Binding-site contacts:
Ligand atom N6 contacts residue ASP99 of chain 1.B at 2.7 Å (salt-bridge).
Ligand atom N3 contacts residue LEU154 of chain 1.B at 3.5 Å.
Ligand atom C12 contacts residue TYR100 of chain 1.B at 3.4 Å (hydrophobic).
Ligand atom C12 contacts residue VAL101 of chain 1.B at 3.0 Å (hydrophobic).
Ligand atom C12 contacts residue LEU154 of chain 1.B at 3.7 Å (hydrophobic).
Ligand atom C17 contacts residue VAL36 of chain 1.B at 3.7 Å (hydrophobic).
Ligand atom N6 contacts residue LEU98 of chain 1.B at 3.7 Å.
Ligand atom C11 contacts residue VAL101 of chain 1.B at 3.9 Å (hydrophobic).
Ligand atom O4 contacts residue VAL36 of chain 1.B at 3.9 Å.
Ligand atom C6 contacts residue ILE28 of chain 1.B at 4.0 Å (hydrophobic).
Ligand atom C10 contacts residue THR104 of chain 1.B at 3.9 Å.
Ligand atom C18 contacts residue VAL36 of chain 1.B at 3.8 Å (hydrophobic).
Ligand atom C14 contacts residue LEU154 of chain 1.B at 4.0 Å (hydrophobic).
Ligand atom C18 contacts residue PHE33 of chain 1.B at 3.9 Å (hydrophobic).
Ligand atom C10 contacts residue PRO102 of chain 1.B at 3.6 Å (hydrophobic).
Ligand atom O1 contacts residue ARG107 of chain 1.B at 3.9 Å.
Ligand atom C13 contacts residue ASP99 of chain 1.B at 3.5 Å.
Ligand atom N6 contacts residue ALA49 of chain 1.B at 3.5 Å.
Ligand atom O3 contacts residue LEU98 of chain 1.B at 3.8 Å.
Ligand atom C9 contacts residue PRO102 of chain 1.B at 4.0 Å (hydrophobic).
Ligand atom N3 contacts residue ASP99 of chain 1.B at 3.4 Å (salt-bridge).
Ligand atom N3 contacts residue ALA49 of chain 1.B at 3.9 Å.
Ligand atom C21 contacts residue LYS51 of chain 1.B at 4.0 Å.
Ligand atom C20 contacts residue ASP166 of chain 1.B at 3.4 Å.
Ligand atom N3 contacts residue VAL101 of chain 1.B at 3.3 Å (h-bond).
Ligand atom C13 contacts residue ALA49 of chain 1.B at 3.5 Å (hydrophobic).
Ligand atom C19 contacts residue PHE33 of chain 1.B at 3.8 Å (hydrophobic).
Ligand atom C13 contacts residue LEU154 of chain 1.B at 3.6 Å (hydrophobic).
Ligand atom C11 contacts residue LEU154 of chain 1.B at 4.1 Å (hydrophobic).
Ligand atom C9 contacts residue VAL101 of chain 1.B at 3.4 Å (hydrophobic).
Ligand atom C23 contacts residue GLY29 of chain 1.B at 3.9 Å.
Ligand atom C20 contacts residue LYS51 of chain 1.B at 3.3 Å.
Ligand atom C23 contacts residue VAL36 of chain 1.B at 3.8 Å (hydrophobic).
Ligand atom C7 contacts residue ILE28 of chain 1.B at 3.7 Å (hydrophobic).
Ligand atom C14 contacts residue ALA49 of chain 1.B at 3.9 Å (hydrophobic).
Ligand atom N3 contacts residue TYR100 of chain 1.B at 3.5 Å.
Ligand atom C19 contacts residue LYS51 of chain 1.B at 3.7 Å.
Ligand atom O2 contacts residue ARG107 of chain 1.B at 3.6 Å.
Ligand atom C21 contacts residue ASP166 of chain 1.B at 3.9 Å.
Ligand atom C19 contacts residue ASP166 of chain 1.B at 3.5 Å.

Sequence of chain 1.B:
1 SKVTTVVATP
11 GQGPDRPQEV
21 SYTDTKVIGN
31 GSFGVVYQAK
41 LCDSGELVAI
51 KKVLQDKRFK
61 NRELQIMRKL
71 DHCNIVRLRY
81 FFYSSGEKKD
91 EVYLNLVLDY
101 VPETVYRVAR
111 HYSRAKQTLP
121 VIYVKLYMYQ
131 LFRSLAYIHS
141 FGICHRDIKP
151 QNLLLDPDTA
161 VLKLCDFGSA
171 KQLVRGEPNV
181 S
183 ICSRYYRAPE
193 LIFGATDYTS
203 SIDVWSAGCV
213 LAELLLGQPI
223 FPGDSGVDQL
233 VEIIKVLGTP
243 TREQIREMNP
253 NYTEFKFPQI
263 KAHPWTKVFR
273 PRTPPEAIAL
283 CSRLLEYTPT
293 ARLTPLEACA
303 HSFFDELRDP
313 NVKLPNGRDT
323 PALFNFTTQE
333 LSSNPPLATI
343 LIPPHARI

A protein and the small-molecule ligand that binds it are described below.
Small molecule (SMILES): COc1ccccc1NC(=O)c1nc(-c2ccc(S(=O)(=O)N3CCN(C)CC3)cc2)cnc1N